Binding-site contacts:
Ligand atom C15 contacts residue PHE134 of chain 1.B at 3.8 Å (hydrophobic).
Ligand atom C20 contacts residue LEU79 of chain 1.B at 4.0 Å (hydrophobic).
Ligand atom C10 contacts residue PHE150 of chain 1.B at 3.9 Å (hydrophobic).
Ligand atom C16 contacts residue LEU153 of chain 1.B at 3.4 Å (hydrophobic).
Ligand atom C5 contacts residue LEU262 of chain 1.B at 3.9 Å (hydrophobic).
Ligand atom C14 contacts residue CYS83 of chain 1.B at 3.9 Å (hydrophobic).
Ligand atom C19 contacts residue ILE118 of chain 1.B at 3.5 Å (hydrophobic).
Ligand atom C8 contacts residue PHE150 of chain 1.B at 3.7 Å (hydrophobic).
Ligand atom C9 contacts residue PHE150 of chain 1.B at 3.6 Å (hydrophobic).
Ligand atom C18 contacts residue LEU262 of chain 1.B at 3.9 Å (hydrophobic).
Ligand atom C18 contacts residue ALA80 of chain 1.B at 3.9 Å (hydrophobic).
Ligand atom C13 contacts residue PHE134 of chain 1.B at 3.7 Å (hydrophobic).
Ligand atom C17 contacts residue PHE76 of chain 1.B at 3.8 Å (hydrophobic).
Ligand atom C7 contacts residue LEU114 of chain 1.B at 3.8 Å (hydrophobic).
Ligand atom C19 contacts residue LEU114 of chain 1.B at 4.0 Å (hydrophobic).
Ligand atom C20 contacts residue CYS83 of chain 1.B at 3.7 Å (hydrophobic).
Ligand atom C14 contacts residue PHE134 of chain 1.B at 3.6 Å (hydrophobic).
Ligand atom O2 contacts residue LEU79 of chain 1.B at 3.9 Å.
Ligand atom C8 contacts residue PHE76 of chain 1.B at 3.9 Å (hydrophobic).
Ligand atom C10 contacts residue ILE121 of chain 1.B at 3.8 Å (hydrophobic).
Ligand atom O2 contacts residue SER135 of chain 1.B at 3.0 Å (h-bond).
Ligand atom O1 contacts residue SER135 of chain 1.B at 3.0 Å (h-bond).
Ligand atom C15 contacts residue CYS83 of chain 1.B at 3.9 Å (hydrophobic).
Ligand atom C19 contacts residue PHE150 of chain 1.B at 3.5 Å (hydrophobic).
Ligand atom C17 contacts residue PHE150 of chain 1.B at 4.0 Å (hydrophobic).
Ligand atom O1 contacts residue ARG124 of chain 1.B at 3.6 Å.
Ligand atom C10 contacts residue LEU117 of chain 1.B at 3.6 Å (hydrophobic).
Ligand atom C12 contacts residue ILE121 of chain 1.B at 3.8 Å (hydrophobic).
Ligand atom O1 contacts residue CYS83 of chain 1.B at 3.5 Å (h-bond).
Ligand atom C18 contacts residue LEU117 of chain 1.B at 3.7 Å (hydrophobic).
Ligand atom C15 contacts residue SER135 of chain 1.B at 3.7 Å.
Ligand atom C16 contacts residue ARG242 of chain 1.B at 3.9 Å.
Ligand atom O1 contacts residue PHE47 of chain 1.B at 3.5 Å.
Ligand atom O2 contacts residue PHE134 of chain 1.B at 3.3 Å.
Ligand atom C9 contacts residue LEU117 of chain 1.B at 3.7 Å (hydrophobic).
Ligand atom C17 contacts residue GLY149 of chain 1.B at 3.5 Å.
Ligand atom C6 contacts residue PHE76 of chain 1.B at 3.9 Å (hydrophobic).
Ligand atom C20 contacts residue PHE134 of chain 1.B at 4.0 Å (hydrophobic).
Ligand atom C20 contacts residue ALA80 of chain 1.B at 3.5 Å (hydrophobic).
Ligand atom C4 contacts residue LEU262 of chain 1.B at 4.0 Å (hydrophobic).

This protein binds this small molecule.
Small molecule (SMILES): CC1=C(/C=C/C(C)=C\C=C\C(C)=C\C(=O)O)C(C)(C)CCC1

Sequence of chain 1.B:
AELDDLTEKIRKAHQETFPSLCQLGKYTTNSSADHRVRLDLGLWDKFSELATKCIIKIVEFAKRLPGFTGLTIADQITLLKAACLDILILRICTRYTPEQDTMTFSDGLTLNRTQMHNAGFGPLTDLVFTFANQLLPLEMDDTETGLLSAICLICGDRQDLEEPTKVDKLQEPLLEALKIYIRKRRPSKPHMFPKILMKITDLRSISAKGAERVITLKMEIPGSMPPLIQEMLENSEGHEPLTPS